Binding-site contacts:
Ligand atom C1 contacts residue ZN1 of chain 1.I at 3.5 Å.
Ligand atom N1 contacts residue HIS99 of chain 1.A at 4.0 Å.
Ligand atom N2 contacts residue ZN1 of chain 1.I at 4.3 Å.
Ligand atom O2 contacts residue THR178 of chain 1.A at 3.0 Å (h-bond).
Ligand atom N1 contacts residue HIS97 of chain 1.A at 3.3 Å (h-bond).
Ligand atom N3 contacts residue THR73 of chain 1.A at 4.0 Å.
Ligand atom N2 contacts residue LYS75 of chain 1.A at 4.3 Å.
Ligand atom S2 contacts residue TYR12 of chain 1.A at 4.2 Å.
Ligand atom O1 contacts residue ZN1 of chain 1.I at 4.1 Å.
Ligand atom S2 contacts residue ZN1 of chain 1.I at 3.8 Å.
Ligand atom C1 contacts residue ALA179 of chain 1.A at 4.0 Å (hydrophobic).
Ligand atom S2 contacts residue ALA179 of chain 1.A at 3.2 Å.
Ligand atom S1 contacts residue HIS97 of chain 1.A at 3.9 Å.
Ligand atom S1 contacts residue THR178 of chain 1.A at 4.0 Å.
Ligand atom C2 contacts residue HIS71 of chain 1.A at 3.9 Å.
Ligand atom N1 contacts residue HIS116 of chain 1.A at 3.5 Å (h-bond).
Ligand atom N4 contacts residue THR73 of chain 1.A at 3.3 Å.
Ligand atom C2 contacts residue THR73 of chain 1.A at 3.8 Å.
Ligand atom N4 contacts residue THR70 of chain 1.A at 4.0 Å.
Ligand atom S2 contacts residue HIS97 of chain 1.A at 4.2 Å.
Ligand atom O1 contacts residue LEU177 of chain 1.A at 3.5 Å.
Ligand atom N4 contacts residue TRP10 of chain 1.A at 4.2 Å.
Ligand atom O2 contacts residue LEU177 of chain 1.A at 3.4 Å.
Ligand atom O2 contacts residue ZN1 of chain 1.I at 4.4 Å.
Ligand atom C2 contacts residue ALA179 of chain 1.A at 4.2 Å (hydrophobic).
Ligand atom S1 contacts residue ZN1 of chain 1.I at 3.5 Å.
Ligand atom N4 contacts residue TYR12 of chain 1.A at 4.2 Å.
Ligand atom S1 contacts residue LEU177 of chain 1.A at 4.0 Å.
Ligand atom S2 contacts residue HIS99 of chain 1.A at 3.6 Å.
Ligand atom N2 contacts residue HIS97 of chain 1.A at 3.7 Å.
Ligand atom N3 contacts residue LYS75 of chain 1.A at 4.2 Å.
Ligand atom O1 contacts residue HIS97 of chain 1.A at 3.7 Å.
Ligand atom N1 contacts residue ZN1 of chain 1.I at 2.2 Å.
Ligand atom O1 contacts residue VAL118 of chain 1.A at 4.2 Å.
Ligand atom S2 contacts residue THR178 of chain 1.A at 4.3 Å.
Ligand atom N3 contacts residue HIS97 of chain 1.A at 4.2 Å.
Ligand atom N4 contacts residue HIS71 of chain 1.A at 2.6 Å (h-bond).
Ligand atom N1 contacts residue THR178 of chain 1.A at 3.1 Å (h-bond).
Ligand atom C1 contacts residue HIS97 of chain 1.A at 3.6 Å.
Ligand atom O2 contacts residue ALA179 of chain 1.A at 3.4 Å (h-bond).

A protein and the small-molecule ligand that binds it are described below.
Small molecule (SMILES): Nc1nnc(S(N)(=O)=O)s1

Sequence of chain 1.A:
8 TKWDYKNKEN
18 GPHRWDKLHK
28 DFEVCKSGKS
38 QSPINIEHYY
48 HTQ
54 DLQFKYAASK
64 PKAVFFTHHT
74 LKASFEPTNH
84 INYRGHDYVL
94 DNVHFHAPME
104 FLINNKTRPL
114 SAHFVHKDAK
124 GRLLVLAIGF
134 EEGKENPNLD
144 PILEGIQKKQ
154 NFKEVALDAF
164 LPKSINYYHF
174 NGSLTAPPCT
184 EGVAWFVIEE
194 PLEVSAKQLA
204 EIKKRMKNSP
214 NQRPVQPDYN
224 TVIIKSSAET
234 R